Sequence of chain 1.B:
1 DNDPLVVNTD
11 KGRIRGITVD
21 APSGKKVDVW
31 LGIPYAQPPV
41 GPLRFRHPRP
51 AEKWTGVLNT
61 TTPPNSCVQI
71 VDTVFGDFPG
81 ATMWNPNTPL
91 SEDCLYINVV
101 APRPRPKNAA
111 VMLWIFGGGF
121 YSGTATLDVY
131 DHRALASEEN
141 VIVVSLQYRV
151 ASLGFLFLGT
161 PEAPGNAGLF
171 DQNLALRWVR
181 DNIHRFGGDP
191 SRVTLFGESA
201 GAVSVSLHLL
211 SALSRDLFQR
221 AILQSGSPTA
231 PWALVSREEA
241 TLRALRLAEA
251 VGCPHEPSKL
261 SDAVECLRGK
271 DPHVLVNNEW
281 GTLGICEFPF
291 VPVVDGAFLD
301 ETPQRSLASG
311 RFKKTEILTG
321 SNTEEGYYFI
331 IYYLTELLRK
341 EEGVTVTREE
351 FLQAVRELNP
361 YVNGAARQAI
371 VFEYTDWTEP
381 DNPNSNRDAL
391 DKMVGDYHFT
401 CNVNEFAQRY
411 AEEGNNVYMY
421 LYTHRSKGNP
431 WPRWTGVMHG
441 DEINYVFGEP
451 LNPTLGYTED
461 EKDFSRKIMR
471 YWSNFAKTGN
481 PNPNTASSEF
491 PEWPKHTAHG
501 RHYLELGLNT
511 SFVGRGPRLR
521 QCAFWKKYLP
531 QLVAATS

A small-molecule ligand and the protein it binds are described below.
Small molecule (SMILES): CC(=O)N[C@H]1[C@H](O[C@H]2[C@H](O)[C@@H](NC(C)=O)CO[C@@H]2CO)O[C@H](CO)[C@@H](O[C@@H]2O[C@H](CO[C@H]3O[C@H](CO)[C@@H](O)[C@H](O)[C@@H]3O)[C@@H](O)[C@H](O[C@H]3O[C@H](CO[C@H]4O[C@H](CO)[C@@H](O)[C@H](O)[C@@H]4O)[C@@H](O)[C@H](O)[C@@H]3O)[C@@H]2O)[C@@H]1O

Binding-site contacts:
Ligand atom C8 contacts residue ASN509 of chain 1.B at 3.4 Å.
Ligand atom C6 contacts residue ASN509 of chain 1.B at 4.0 Å.
Ligand atom O4 contacts residue BMA3 of chain 1.F at 3.7 Å.
Ligand atom O5 contacts residue NAG2 of chain 1.F at 3.4 Å (h-bond).
Ligand atom C4 contacts residue ASN509 of chain 1.B at 3.6 Å.
Ligand atom C7 contacts residue ASN509 of chain 1.B at 3.8 Å.
Ligand atom N2 contacts residue ASN509 of chain 1.B at 3.3 Å (h-bond).
Ligand atom C5 contacts residue ASN509 of chain 1.B at 3.4 Å.
Ligand atom C1 contacts residue ASN509 of chain 1.B at 1.4 Å.
Ligand atom C5 contacts residue NAG2 of chain 1.F at 3.5 Å.
Ligand atom O3 contacts residue ASN509 of chain 1.B at 4.2 Å.
Ligand atom C3 contacts residue ASN509 of chain 1.B at 3.4 Å.
Ligand atom O2 contacts residue BMA3 of chain 1.F at 4.0 Å.
Ligand atom O5 contacts residue ASN509 of chain 1.B at 2.4 Å (h-bond).
Ligand atom O6 contacts residue ASN509 of chain 1.B at 3.4 Å (h-bond).
Ligand atom C3 contacts residue BMA3 of chain 1.F at 4.5 Å.
Ligand atom C2 contacts residue ASN509 of chain 1.B at 2.3 Å.
Ligand atom C6 contacts residue NAG2 of chain 1.F at 3.6 Å.
Ligand atom C2 contacts residue BMA3 of chain 1.F at 4.0 Å.
Ligand atom O5 contacts residue BMA3 of chain 1.F at 4.4 Å.